Sequence of chain 8.A:
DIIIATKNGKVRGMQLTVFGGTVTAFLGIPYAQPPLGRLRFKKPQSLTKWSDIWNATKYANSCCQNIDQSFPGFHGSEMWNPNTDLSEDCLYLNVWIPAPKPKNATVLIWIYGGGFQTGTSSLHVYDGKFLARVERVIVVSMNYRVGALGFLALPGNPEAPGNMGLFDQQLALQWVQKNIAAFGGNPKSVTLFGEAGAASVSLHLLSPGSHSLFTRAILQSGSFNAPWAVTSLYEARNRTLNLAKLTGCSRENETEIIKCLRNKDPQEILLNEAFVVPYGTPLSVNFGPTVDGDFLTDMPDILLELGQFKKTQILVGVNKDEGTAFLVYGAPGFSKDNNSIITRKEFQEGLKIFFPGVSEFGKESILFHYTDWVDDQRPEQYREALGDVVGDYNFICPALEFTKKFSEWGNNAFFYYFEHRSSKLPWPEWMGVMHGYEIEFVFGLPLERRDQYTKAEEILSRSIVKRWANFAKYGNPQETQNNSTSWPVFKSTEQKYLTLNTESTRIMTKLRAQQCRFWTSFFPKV

This small molecule binds to this protein.
Small molecule (SMILES): CC(=O)N[C@H]1[C@H](O[C@H]2[C@H](O)[C@@H](NC(C)=O)CO[C@@H]2CO[C@H]2O[C@@H](C)[C@@H](O)[C@@H](O)[C@@H]2O)O[C@H](CO)[C@@H](O)[C@@H]1O

Binding-site contacts:
Ligand atom C5 contacts residue ASN341 of chain 8.A at 4.3 Å.
Ligand atom C1 contacts residue ASN341 of chain 8.A at 1.4 Å.
Ligand atom C6 contacts residue ASP340 of chain 8.A at 4.3 Å.
Ligand atom C7 contacts residue ASN341 of chain 8.A at 3.1 Å.
Ligand atom O5 contacts residue ASN341 of chain 8.A at 2.4 Å (h-bond).
Ligand atom N2 contacts residue GLY336 of chain 8.A at 4.4 Å.
Ligand atom C7 contacts residue PRO335 of chain 8.A at 4.5 Å (hydrophobic).
Ligand atom C6 contacts residue SER338 of chain 8.A at 3.9 Å.
Ligand atom O7 contacts residue PRO335 of chain 8.A at 3.6 Å.
Ligand atom C6 contacts residue ASN341 of chain 8.A at 4.1 Å.
Ligand atom C6 contacts residue PHE337 of chain 8.A at 3.9 Å (hydrophobic).
Ligand atom O5 contacts residue SER338 of chain 8.A at 3.2 Å.
Ligand atom O5 contacts residue SER338 of chain 8.A at 4.1 Å.
Ligand atom C8 contacts residue PHE337 of chain 8.A at 4.3 Å (hydrophobic).
Ligand atom O7 contacts residue ASN341 of chain 8.A at 3.8 Å.
Ligand atom C2 contacts residue ASN341 of chain 8.A at 2.3 Å.
Ligand atom C2 contacts residue GLY336 of chain 8.A at 4.4 Å.
Ligand atom C7 contacts residue GLY336 of chain 8.A at 3.8 Å.
Ligand atom C5 contacts residue SER338 of chain 8.A at 3.8 Å.
Ligand atom C5 contacts residue PHE337 of chain 8.A at 4.1 Å (hydrophobic).
Ligand atom O7 contacts residue ASN342 of chain 8.A at 3.4 Å (h-bond).
Ligand atom O7 contacts residue GLY336 of chain 8.A at 3.2 Å (h-bond).
Ligand atom C4 contacts residue ASN341 of chain 8.A at 4.2 Å.
Ligand atom C5 contacts residue GLY336 of chain 8.A at 4.2 Å.
Ligand atom C3 contacts residue ASN341 of chain 8.A at 3.7 Å.
Ligand atom C1 contacts residue SER338 of chain 8.A at 3.7 Å.
Ligand atom C5 contacts residue ASN341 of chain 8.A at 3.7 Å.
Ligand atom C8 contacts residue ASN341 of chain 8.A at 3.3 Å.
Ligand atom C1 contacts residue GLY336 of chain 8.A at 4.1 Å.
Ligand atom O4 contacts residue GLY336 of chain 8.A at 4.0 Å.
Ligand atom C8 contacts residue GLY336 of chain 8.A at 4.2 Å.
Ligand atom O7 contacts residue SER343 of chain 8.A at 4.5 Å.
Ligand atom N2 contacts residue ASN341 of chain 8.A at 2.8 Å (h-bond).
Ligand atom C6 contacts residue SER338 of chain 8.A at 3.9 Å.
Ligand atom C3 contacts residue GLY336 of chain 8.A at 4.1 Å.